Binding-site contacts:
Ligand atom C1 contacts residue ASN138 of chain 1.A at 1.6 Å.
Ligand atom O5 contacts residue ASN138 of chain 1.A at 2.6 Å (h-bond).
Ligand atom O6 contacts residue LYS128 of chain 1.A at 4.2 Å.
Ligand atom C4 contacts residue ASN138 of chain 1.A at 4.4 Å.
Ligand atom N2 contacts residue ASN138 of chain 1.A at 3.2 Å (h-bond).
Ligand atom C7 contacts residue HIS55 of chain 1.A at 4.0 Å.
Ligand atom N2 contacts residue HIS55 of chain 1.A at 3.2 Å (h-bond).
Ligand atom C2 contacts residue ASN138 of chain 1.A at 2.6 Å.
Ligand atom C2 contacts residue HIS55 of chain 1.A at 3.9 Å.
Ligand atom C3 contacts residue ASN138 of chain 1.A at 4.0 Å.
Ligand atom O7 contacts residue ASN138 of chain 1.A at 3.5 Å (h-bond).
Ligand atom C1 contacts residue HIS55 of chain 1.A at 3.4 Å.
Ligand atom C8 contacts residue HIS55 of chain 1.A at 3.9 Å.
Ligand atom O6 contacts residue ASN126 of chain 1.A at 3.4 Å (h-bond).
Ligand atom C1 contacts residue ASN126 of chain 1.A at 4.3 Å.
Ligand atom O5 contacts residue ASN126 of chain 1.A at 3.8 Å.
Ligand atom C7 contacts residue ASN138 of chain 1.A at 3.5 Å.
Ligand atom C3 contacts residue HIS55 of chain 1.A at 4.5 Å.
Ligand atom C5 contacts residue ASN138 of chain 1.A at 4.0 Å.

Sequence of chain 1.A:
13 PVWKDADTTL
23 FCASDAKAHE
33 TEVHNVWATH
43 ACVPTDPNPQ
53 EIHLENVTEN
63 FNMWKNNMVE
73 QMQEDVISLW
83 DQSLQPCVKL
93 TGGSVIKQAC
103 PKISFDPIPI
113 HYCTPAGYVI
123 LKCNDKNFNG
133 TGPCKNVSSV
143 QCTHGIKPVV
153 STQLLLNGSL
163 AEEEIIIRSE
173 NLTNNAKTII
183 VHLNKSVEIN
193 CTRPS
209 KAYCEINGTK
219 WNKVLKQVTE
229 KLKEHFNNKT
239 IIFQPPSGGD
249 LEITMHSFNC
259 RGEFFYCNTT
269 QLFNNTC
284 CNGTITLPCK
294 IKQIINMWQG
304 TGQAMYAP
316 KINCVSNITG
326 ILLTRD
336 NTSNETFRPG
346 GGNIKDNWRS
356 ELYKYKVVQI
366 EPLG

A protein and the small-molecule ligand that binds it are described below.
Small molecule (SMILES): CC(=O)N[C@@H]1[C@@H](O)[C@H](O)[C@@H](CO)O[C@H]1O